Sequence of chain 1.A:
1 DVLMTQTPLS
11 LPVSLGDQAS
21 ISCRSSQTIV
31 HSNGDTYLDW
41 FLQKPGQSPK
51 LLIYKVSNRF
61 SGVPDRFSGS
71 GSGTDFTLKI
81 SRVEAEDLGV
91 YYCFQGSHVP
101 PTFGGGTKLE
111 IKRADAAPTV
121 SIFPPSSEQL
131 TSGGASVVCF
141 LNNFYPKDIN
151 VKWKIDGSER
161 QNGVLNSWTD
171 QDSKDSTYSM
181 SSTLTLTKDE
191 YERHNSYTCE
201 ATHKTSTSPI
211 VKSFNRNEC

Sequence of chain 1.B:
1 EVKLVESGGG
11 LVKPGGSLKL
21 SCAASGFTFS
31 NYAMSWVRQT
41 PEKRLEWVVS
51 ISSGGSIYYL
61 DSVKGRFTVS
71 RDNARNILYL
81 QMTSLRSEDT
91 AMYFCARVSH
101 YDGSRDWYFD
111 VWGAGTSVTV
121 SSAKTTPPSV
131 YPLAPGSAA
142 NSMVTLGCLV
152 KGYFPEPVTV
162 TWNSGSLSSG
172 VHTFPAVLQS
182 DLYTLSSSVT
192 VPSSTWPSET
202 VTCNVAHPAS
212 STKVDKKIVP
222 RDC

A small-molecule ligand and the protein it binds are described below.
Small molecule (SMILES): CCNC(=O)N(CCCN(C)C)[P](=O)(Cc1ccc(NC(=O)C(F)(F)F)cc1)O[C@@H](c1ccc([N+](=O)[O-])cc1)[C@@H](CO)NC(=O)C(Cl)Cl

Binding-site contacts:
Ligand atom F2 contacts residue SER50 of chain 1.B at 3.5 Å.
Ligand atom O1 contacts residue HIS100 of chain 1.B at 3.2 Å (h-bond).
Ligand atom N2 contacts residue ALA33 of chain 1.B at 3.8 Å.
Ligand atom C19 contacts residue PRO101 of chain 1.A at 3.8 Å (hydrophobic).
Ligand atom C11 contacts residue HIS100 of chain 1.B at 3.6 Å.
Ligand atom C10 contacts residue TRP107 of chain 1.B at 3.8 Å (hydrophobic).
Ligand atom F3 contacts residue TRP107 of chain 1.B at 3.6 Å.
Ligand atom O4 contacts residue ALA33 of chain 1.B at 3.3 Å.
Ligand atom N3 contacts residue GLY96 of chain 1.A at 3.5 Å (h-bond).
Ligand atom O3 contacts residue HIS100 of chain 1.B at 3.7 Å.
Ligand atom C14 contacts residue SER97 of chain 1.A at 3.5 Å.
Ligand atom O7 contacts residue TYR58 of chain 1.B at 2.9 Å (h-bond).
Ligand atom F3 contacts residue GLY96 of chain 1.A at 3.5 Å.
Ligand atom O6 contacts residue HIS31 of chain 1.A at 2.7 Å (h-bond).
Ligand atom F1 contacts residue TRP107 of chain 1.B at 3.7 Å.
Ligand atom CL2 contacts residue ASP102 of chain 1.B at 3.3 Å.
Ligand atom C8 contacts residue TRP107 of chain 1.B at 3.5 Å (hydrophobic).
Ligand atom N2 contacts residue HIS100 of chain 1.B at 3.6 Å (h-bond).
Ligand atom C18 contacts residue GLY96 of chain 1.A at 3.7 Å.
Ligand atom C14 contacts residue VAL99 of chain 1.A at 3.8 Å (hydrophobic).
Ligand atom F1 contacts residue VAL98 of chain 1.B at 3.4 Å.
Ligand atom C7 contacts residue TYR58 of chain 1.B at 3.8 Å (hydrophobic).
Ligand atom O3 contacts residue ALA33 of chain 1.B at 3.5 Å.
Ligand atom F2 contacts residue PRO101 of chain 1.A at 3.7 Å.
Ligand atom O4 contacts residue SER52 of chain 1.B at 3.5 Å.
Ligand atom C16 contacts residue GLY96 of chain 1.A at 3.1 Å.
Ligand atom C9 contacts residue TYR58 of chain 1.B at 3.6 Å (hydrophobic).
Ligand atom F3 contacts residue PHE94 of chain 1.A at 3.6 Å.
Ligand atom F2 contacts residue PHE109 of chain 1.B at 3.3 Å.
Ligand atom O1 contacts residue GLY103 of chain 1.B at 3.0 Å (h-bond).
Ligand atom C15 contacts residue VAL99 of chain 1.A at 3.6 Å (hydrophobic).
Ligand atom C19 contacts residue SER50 of chain 1.B at 3.7 Å.
Ligand atom O2 contacts residue HIS31 of chain 1.A at 3.0 Å.
Ligand atom O3 contacts residue VAL98 of chain 1.B at 3.5 Å.
Ligand atom O8 contacts residue SER50 of chain 1.B at 2.8 Å (h-bond).
Ligand atom CL1 contacts residue GLY103 of chain 1.B at 3.5 Å.
Ligand atom C13 contacts residue VAL99 of chain 1.A at 3.4 Å (hydrophobic).
Ligand atom C12 contacts residue VAL99 of chain 1.A at 3.7 Å (hydrophobic).
Ligand atom C10 contacts residue HIS100 of chain 1.B at 3.7 Å.
Ligand atom C16 contacts residue SER97 of chain 1.A at 3.8 Å.